Sequence of chain 2.B:
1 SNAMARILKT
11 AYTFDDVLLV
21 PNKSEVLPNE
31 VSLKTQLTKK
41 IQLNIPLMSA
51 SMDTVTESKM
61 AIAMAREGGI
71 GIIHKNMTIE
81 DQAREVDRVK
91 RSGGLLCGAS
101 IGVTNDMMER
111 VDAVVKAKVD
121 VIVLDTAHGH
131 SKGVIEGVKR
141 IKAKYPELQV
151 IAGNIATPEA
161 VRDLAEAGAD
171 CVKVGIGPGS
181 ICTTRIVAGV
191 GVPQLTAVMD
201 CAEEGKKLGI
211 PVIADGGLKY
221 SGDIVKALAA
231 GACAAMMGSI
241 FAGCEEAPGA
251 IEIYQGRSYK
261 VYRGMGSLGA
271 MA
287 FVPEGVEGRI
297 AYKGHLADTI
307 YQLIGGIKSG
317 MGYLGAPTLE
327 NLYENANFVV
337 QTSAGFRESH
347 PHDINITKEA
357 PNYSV

This small molecule binds to this protein.
Small molecule (SMILES): O=c1[nH]cnc2c1ncn2[C@@H]1O[C@H](COP(=O)(O)O)[C@@H](O)[C@H]1O

Binding-site contacts:
Ligand atom O6 contacts residue GLY291 of chain 2.B at 3.5 Å.
Ligand atom N7 contacts residue ILE181 of chain 2.B at 3.5 Å.
Ligand atom C3' contacts residue ASP215 of chain 2.B at 3.5 Å.
Ligand atom O2P contacts residue SER239 of chain 2.B at 3.4 Å (h-bond).
Ligand atom C4' contacts residue ASP215 of chain 2.B at 3.6 Å.
Ligand atom C5' contacts residue TYR262 of chain 2.B at 3.5 Å (hydrophobic).
Ligand atom C2 contacts residue 8N11 of chain 2.K at 3.4 Å.
Ligand atom C8 contacts residue MET52 of chain 2.B at 3.4 Å (hydrophobic).
Ligand atom N3 contacts residue CYS182 of chain 2.B at 3.5 Å.
Ligand atom N7 contacts residue GLY264 of chain 2.B at 3.4 Å.
Ligand atom N1 contacts residue GLU290 of chain 2.B at 2.7 Å (salt-bridge).
Ligand atom C6 contacts residue GLY266 of chain 2.B at 3.6 Å.
Ligand atom O2' contacts residue ASN154 of chain 2.B at 3.5 Å (h-bond).
Ligand atom O3P contacts residue GLY179 of chain 2.B at 3.3 Å.
Ligand atom P contacts residue SER180 of chain 2.B at 3.6 Å.
Ligand atom C4 contacts residue 8N11 of chain 2.K at 3.6 Å.
Ligand atom O1P contacts residue TYR262 of chain 2.B at 2.6 Å (h-bond).
Ligand atom O3P contacts residue SER180 of chain 2.B at 2.8 Å (h-bond).
Ligand atom O2P contacts residue GLY238 of chain 2.B at 2.8 Å (h-bond).
Ligand atom O3' contacts residue ASP215 of chain 2.B at 2.5 Å (salt-bridge).
Ligand atom C2 contacts residue GLU290 of chain 2.B at 3.6 Å.
Ligand atom C2 contacts residue CYS182 of chain 2.B at 3.1 Å (hydrophobic).
Ligand atom N1 contacts residue 8N11 of chain 2.K at 3.5 Å.
Ligand atom N7 contacts residue MET265 of chain 2.B at 2.9 Å (h-bond).
Ligand atom C2' contacts residue ASP215 of chain 2.B at 3.6 Å.
Ligand atom C5 contacts residue MET265 of chain 2.B at 3.6 Å (hydrophobic).
Ligand atom O3P contacts residue GLY217 of chain 2.B at 2.9 Å (h-bond).
Ligand atom O6 contacts residue MET265 of chain 2.B at 3.3 Å (h-bond).
Ligand atom C5 contacts residue ILE181 of chain 2.B at 3.4 Å (hydrophobic).
Ligand atom O5' contacts residue GLY216 of chain 2.B at 3.6 Å.
Ligand atom N3 contacts residue 8N11 of chain 2.K at 3.5 Å.
Ligand atom O6 contacts residue GLU290 of chain 2.B at 3.6 Å (salt-bridge).
Ligand atom C6 contacts residue GLU290 of chain 2.B at 3.6 Å.
Ligand atom O1P contacts residue SER239 of chain 2.B at 3.0 Å (h-bond).
Ligand atom O1P contacts residue SER180 of chain 2.B at 2.8 Å (h-bond).
Ligand atom O6 contacts residue GLY266 of chain 2.B at 2.7 Å (h-bond).
Ligand atom O6 contacts residue GLY264 of chain 2.B at 3.2 Å.
Ligand atom O5' contacts residue GLY179 of chain 2.B at 3.3 Å.
Ligand atom O3' contacts residue ALA50 of chain 2.B at 3.5 Å.
Ligand atom O2' contacts residue ASP215 of chain 2.B at 2.5 Å (salt-bridge).